Sequence of chain 1.B:
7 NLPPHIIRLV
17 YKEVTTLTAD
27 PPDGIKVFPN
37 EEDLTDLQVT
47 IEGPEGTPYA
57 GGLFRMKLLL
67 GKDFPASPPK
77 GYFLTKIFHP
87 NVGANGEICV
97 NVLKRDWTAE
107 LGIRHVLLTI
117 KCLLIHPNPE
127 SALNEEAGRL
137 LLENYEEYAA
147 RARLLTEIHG

Sequence of chain 1.A:
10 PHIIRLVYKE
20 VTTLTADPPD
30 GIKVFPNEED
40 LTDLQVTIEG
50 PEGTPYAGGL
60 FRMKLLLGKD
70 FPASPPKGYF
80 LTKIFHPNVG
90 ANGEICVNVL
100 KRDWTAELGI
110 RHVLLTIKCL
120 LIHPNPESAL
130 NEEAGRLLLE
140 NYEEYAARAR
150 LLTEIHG

A protein and the small-molecule ligand that binds it are described below.
Small molecule (SMILES): O=[As]c1ccccc1

Binding-site contacts:
Ligand atom AS7 contacts residue CYS118 of chain 1.B at 2.4 Å.
Ligand atom C5 contacts residue CYS118 of chain 1.A at 4.5 Å (hydrophobic).
Ligand atom C3 contacts residue VAL98 of chain 1.A at 3.9 Å (hydrophobic).
Ligand atom C6 contacts residue VAL98 of chain 1.B at 4.4 Å (hydrophobic).
Ligand atom C4 contacts residue LEU119 of chain 1.A at 3.3 Å (hydrophobic).
Ligand atom C3 contacts residue LEU119 of chain 1.A at 3.9 Å (hydrophobic).
Ligand atom C1 contacts residue CYS118 of chain 1.A at 3.2 Å (hydrophobic).
Ligand atom AS7 contacts residue CYS118 of chain 1.A at 2.4 Å.
Ligand atom C2 contacts residue CYS118 of chain 1.B at 3.7 Å (hydrophobic).
Ligand atom C6 contacts residue CYS118 of chain 1.A at 3.6 Å (hydrophobic).
Ligand atom C6 contacts residue HIS122 of chain 1.A at 3.9 Å.
Ligand atom C1 contacts residue CYS118 of chain 1.B at 3.6 Å (hydrophobic).
Ligand atom C5 contacts residue LEU119 of chain 1.A at 4.0 Å (hydrophobic).
Ligand atom C2 contacts residue VAL98 of chain 1.A at 4.0 Å (hydrophobic).
Ligand atom C2 contacts residue CYS118 of chain 1.A at 4.2 Å (hydrophobic).
Ligand atom C2 contacts residue THR115 of chain 1.A at 4.2 Å.
Ligand atom C5 contacts residue HIS122 of chain 1.A at 3.1 Å.
Ligand atom C4 contacts residue HIS122 of chain 1.A at 3.8 Å.